Sequence of chain 3.C:
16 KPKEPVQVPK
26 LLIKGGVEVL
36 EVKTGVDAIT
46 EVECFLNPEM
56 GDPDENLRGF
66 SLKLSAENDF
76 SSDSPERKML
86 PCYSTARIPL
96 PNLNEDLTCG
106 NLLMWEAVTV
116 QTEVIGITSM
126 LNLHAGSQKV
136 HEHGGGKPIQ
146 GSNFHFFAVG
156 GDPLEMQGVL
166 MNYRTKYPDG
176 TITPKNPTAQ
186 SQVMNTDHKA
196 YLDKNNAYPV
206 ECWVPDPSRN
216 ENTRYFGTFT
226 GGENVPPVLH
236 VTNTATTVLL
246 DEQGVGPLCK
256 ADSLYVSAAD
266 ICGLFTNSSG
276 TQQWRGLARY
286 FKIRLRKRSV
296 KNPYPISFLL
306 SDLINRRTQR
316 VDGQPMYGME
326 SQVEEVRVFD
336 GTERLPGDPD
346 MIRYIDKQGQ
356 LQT

Sequence of chain 3.B:
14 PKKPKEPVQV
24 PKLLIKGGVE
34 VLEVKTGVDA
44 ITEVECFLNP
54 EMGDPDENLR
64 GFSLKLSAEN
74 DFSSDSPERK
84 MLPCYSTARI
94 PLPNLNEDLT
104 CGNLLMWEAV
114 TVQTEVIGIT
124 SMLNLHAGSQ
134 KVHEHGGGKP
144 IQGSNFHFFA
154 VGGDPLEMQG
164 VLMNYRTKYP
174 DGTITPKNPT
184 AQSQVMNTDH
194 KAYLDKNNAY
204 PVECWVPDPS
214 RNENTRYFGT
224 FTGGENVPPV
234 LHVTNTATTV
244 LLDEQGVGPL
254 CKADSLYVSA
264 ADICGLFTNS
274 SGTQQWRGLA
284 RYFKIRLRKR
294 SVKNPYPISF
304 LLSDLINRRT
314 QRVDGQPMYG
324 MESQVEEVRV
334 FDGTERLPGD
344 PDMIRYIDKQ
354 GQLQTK

Binding-site contacts:
Ligand atom C10 contacts residue ASN272 of chain 3.C at 3.9 Å.
Ligand atom C11 contacts residue PHE75 of chain 3.D at 3.3 Å (hydrophobic).
Ligand atom O1A contacts residue ASN272 of chain 3.C at 3.6 Å (h-bond).
Ligand atom C11 contacts residue HIS138 of chain 3.B at 3.1 Å.
Ligand atom O9 contacts residue GLN278 of chain 3.C at 3.9 Å.
Ligand atom C5 contacts residue ASN272 of chain 3.C at 4.1 Å.
Ligand atom C9 contacts residue GLN278 of chain 3.C at 3.1 Å.
Ligand atom C6 contacts residue LYS68 of chain 3.C at 4.2 Å.
Ligand atom O1A contacts residue THR276 of chain 3.C at 2.3 Å (h-bond).
Ligand atom C10 contacts residue GLN278 of chain 3.C at 4.0 Å.
Ligand atom C6 contacts residue ASN272 of chain 3.C at 3.7 Å.
Ligand atom O8 contacts residue ASN272 of chain 3.C at 3.4 Å (h-bond).
Ligand atom O1A contacts residue LYS68 of chain 3.C at 2.8 Å.
Ligand atom C11 contacts residue SER274 of chain 3.C at 4.1 Å.
Ligand atom O1B contacts residue LYS68 of chain 3.C at 3.9 Å.
Ligand atom O1B contacts residue SER274 of chain 3.C at 2.9 Å (h-bond).
Ligand atom O8 contacts residue THR276 of chain 3.C at 3.6 Å.
Ligand atom C11 contacts residue THR276 of chain 3.C at 3.3 Å.
Ligand atom O9 contacts residue LEU67 of chain 3.C at 3.4 Å.
Ligand atom C1 contacts residue THR276 of chain 3.C at 3.2 Å.
Ligand atom O8 contacts residue GLN278 of chain 3.C at 3.4 Å (h-bond).
Ligand atom N5 contacts residue ASN272 of chain 3.C at 3.2 Å (h-bond).
Ligand atom C1 contacts residue SER274 of chain 3.C at 4.1 Å.
Ligand atom C9 contacts residue LEU67 of chain 3.C at 4.1 Å (hydrophobic).
Ligand atom C11 contacts residue PHE270 of chain 3.C at 3.8 Å (hydrophobic).
Ligand atom O1B contacts residue THR276 of chain 3.C at 3.5 Å (h-bond).
Ligand atom C11 contacts residue GLN278 of chain 3.C at 3.5 Å.
Ligand atom O9 contacts residue LYS68 of chain 3.C at 2.9 Å (salt-bridge).
Ligand atom C7 contacts residue GLN278 of chain 3.C at 3.8 Å.
Ligand atom C1 contacts residue LYS68 of chain 3.C at 3.6 Å.
Ligand atom C11 contacts residue ASN272 of chain 3.C at 3.6 Å.
Ligand atom C10 contacts residue PHE75 of chain 3.D at 4.1 Å (hydrophobic).
Ligand atom C8 contacts residue GLN278 of chain 3.C at 3.6 Å.
Ligand atom O7 contacts residue LEU62 of chain 3.C at 4.0 Å.
Ligand atom O10 contacts residue PHE75 of chain 3.D at 3.8 Å.
Ligand atom C11 contacts residue PHE65 of chain 3.C at 3.4 Å (hydrophobic).
Ligand atom N5 contacts residue GLN278 of chain 3.C at 3.7 Å.
Ligand atom C1 contacts residue ASN272 of chain 3.C at 4.1 Å.
Ligand atom O8 contacts residue LYS68 of chain 3.C at 3.4 Å.
Ligand atom C9 contacts residue LYS68 of chain 3.C at 3.8 Å.

The protein below binds the small molecule below.
Small molecule (SMILES): CC(=O)N[C@H]1[C@H]([C@H](O)[C@H](O)CO)O[C@@](O[C@H](CO)[C@@H](O)[C@@H]2O[C@@H](C(=O)O)C[C@H](O)[C@H]2NC(C)=O)(C(=O)O)C[C@@H]1O

Sequence of chain 3.D:
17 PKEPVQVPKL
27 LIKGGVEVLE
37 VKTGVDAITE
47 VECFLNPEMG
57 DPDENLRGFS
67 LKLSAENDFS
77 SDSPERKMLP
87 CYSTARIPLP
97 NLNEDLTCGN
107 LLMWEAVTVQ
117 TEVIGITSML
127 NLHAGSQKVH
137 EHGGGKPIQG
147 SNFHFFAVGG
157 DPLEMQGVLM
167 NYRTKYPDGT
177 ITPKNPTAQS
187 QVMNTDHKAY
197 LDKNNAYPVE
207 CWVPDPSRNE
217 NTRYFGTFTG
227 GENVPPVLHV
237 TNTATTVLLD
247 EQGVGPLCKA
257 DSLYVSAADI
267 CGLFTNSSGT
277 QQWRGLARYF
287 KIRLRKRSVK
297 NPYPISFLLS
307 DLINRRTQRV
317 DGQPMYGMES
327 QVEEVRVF